Sequence of chain 49.C:
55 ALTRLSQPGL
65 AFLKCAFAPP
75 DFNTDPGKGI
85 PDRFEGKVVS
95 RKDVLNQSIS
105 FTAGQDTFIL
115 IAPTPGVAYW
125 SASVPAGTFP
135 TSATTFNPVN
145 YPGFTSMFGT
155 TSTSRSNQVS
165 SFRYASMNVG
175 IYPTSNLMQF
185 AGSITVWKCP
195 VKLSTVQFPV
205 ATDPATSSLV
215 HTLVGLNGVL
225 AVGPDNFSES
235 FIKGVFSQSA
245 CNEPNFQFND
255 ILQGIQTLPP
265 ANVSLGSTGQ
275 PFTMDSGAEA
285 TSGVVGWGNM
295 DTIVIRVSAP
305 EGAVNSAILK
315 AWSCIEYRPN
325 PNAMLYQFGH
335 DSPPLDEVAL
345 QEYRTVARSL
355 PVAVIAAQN

Sequence of chain 35.C:
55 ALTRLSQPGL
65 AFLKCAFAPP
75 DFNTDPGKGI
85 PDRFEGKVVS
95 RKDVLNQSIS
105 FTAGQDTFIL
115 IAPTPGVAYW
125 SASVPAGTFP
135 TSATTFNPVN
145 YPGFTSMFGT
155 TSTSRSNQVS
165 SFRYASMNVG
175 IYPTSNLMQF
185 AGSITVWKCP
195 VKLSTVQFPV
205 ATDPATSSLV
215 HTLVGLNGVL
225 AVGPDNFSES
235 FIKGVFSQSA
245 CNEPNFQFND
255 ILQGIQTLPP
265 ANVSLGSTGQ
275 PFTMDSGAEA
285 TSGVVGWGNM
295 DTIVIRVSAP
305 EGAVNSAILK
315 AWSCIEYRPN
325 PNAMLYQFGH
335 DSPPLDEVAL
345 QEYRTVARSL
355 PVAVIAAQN

The small molecule below binds the protein below.
Small molecule (SMILES): Nc1ccn([C@@H]2O[C@H](CO[P](=O)(O)O[C@H]3[C@@H](O)[C@H](n4ccc(=O)[nH]c4=O)O[C@@H]3CO[P](=O)(O)O[C@H]3[C@@H](O)[C@H](n4cnc5c(N)ncnc54)O[C@@H]3CO)[C@@H](O[P](=O)(O)OC[C@H]3O[C@@H](n4ccc(=O)[nH]c4=O)[C@H](O)[C@@H]3O)[C@H]2O)c(=O)n1.O=c1ccn([C@@H]2O[C@H](CO[P](=O)(O)O[C@H]3[C@@H](O)[C@H](n4ccc(=O)[nH]c4=O)O[C@@H]3CO[P](=O)(O)O[C@H]3[C@@H](O)[C@H](n4ccc(=O)[nH]c4=O)O[C@@H]3CO)[C@@H](O)[C@H]2O)c(=O)[nH]1

Sequence of chain 35.F:
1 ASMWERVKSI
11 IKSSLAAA

Binding-site contacts:
Ligand atom N1 contacts residue U3 of chain 49.G at 3.8 Å.
Ligand atom O4 contacts residue U1 of chain 49.G at 2.8 Å (h-bond).
Ligand atom C6 contacts residue A4 of chain 49.G at 3.7 Å.
Ligand atom C4 contacts residue U1 of chain 49.G at 3.7 Å.
Ligand atom C2 contacts residue U2 of chain 49.G at 3.6 Å.
Ligand atom OP1 contacts residue LYS12 of chain 35.F at 3.9 Å.
Ligand atom C2 contacts residue U3 of chain 49.G at 3.8 Å.
Ligand atom C5 contacts residue A4 of chain 49.G at 2.8 Å.
Ligand atom C4 contacts residue A4 of chain 49.G at 3.2 Å.
Ligand atom C2 contacts residue C6 of chain 49.G at 3.4 Å.
Ligand atom O2' contacts residue THR57 of chain 35.C at 3.2 Å.
Ligand atom OP2 contacts residue LYS8 of chain 35.F at 3.8 Å.
Ligand atom N3 contacts residue U1 of chain 49.G at 3.8 Å.
Ligand atom C2 contacts residue GLN61 of chain 35.C at 3.9 Å.
Ligand atom N3 contacts residue U1 of chain 49.G at 3.9 Å.
Ligand atom N3 contacts residue GLN61 of chain 35.C at 3.6 Å.
Ligand atom N3 contacts residue U5 of chain 49.G at 3.6 Å.
Ligand atom C2 contacts residue U1 of chain 49.G at 3.9 Å.
Ligand atom C6 contacts residue U5 of chain 49.G at 3.6 Å.
Ligand atom N1 contacts residue U5 of chain 49.G at 3.7 Å.
Ligand atom C6 contacts residue U2 of chain 49.G at 3.4 Å.
Ligand atom O2 contacts residue U1 of chain 49.G at 2.9 Å (h-bond).
Ligand atom C5 contacts residue U5 of chain 49.G at 3.9 Å.
Ligand atom O4 contacts residue A4 of chain 49.G at 2.6 Å (h-bond).
Ligand atom OP1 contacts residue LYS8 of chain 35.F at 3.1 Å.
Ligand atom N3 contacts residue A4 of chain 49.G at 3.8 Å.
Ligand atom O2' contacts residue LEU64 of chain 35.C at 3.9 Å.
Ligand atom OP1 contacts residue LYS68 of chain 35.C at 3.2 Å (salt-bridge).
Ligand atom O2 contacts residue C6 of chain 49.G at 2.9 Å (h-bond).
Ligand atom N3 contacts residue C6 of chain 49.G at 3.2 Å (h-bond).
Ligand atom O2 contacts residue GLN61 of chain 35.C at 3.9 Å.
Ligand atom OP1 contacts residue LEU56 of chain 35.C at 2.8 Å.
Ligand atom OP1 contacts residue PHE76 of chain 35.C at 3.7 Å.
Ligand atom O2 contacts residue U2 of chain 49.G at 3.6 Å.
Ligand atom N3 contacts residue U2 of chain 49.G at 3.6 Å.
Ligand atom C4 contacts residue U5 of chain 49.G at 3.7 Å.
Ligand atom C2 contacts residue A4 of chain 49.G at 3.9 Å.
Ligand atom N6 contacts residue U2 of chain 49.G at 2.6 Å (h-bond).
Ligand atom N1 contacts residue U2 of chain 49.G at 2.8 Å.
Ligand atom O4 contacts residue U5 of chain 49.G at 2.8 Å (h-bond).